Binding-site contacts:
Ligand atom C06 contacts residue LEU82 of chain 1.A at 4.0 Å (hydrophobic).
Ligand atom C10 contacts residue HEM1 of chain 1.B at 3.4 Å.
Ligand atom C05 contacts residue LEU82 of chain 1.A at 4.1 Å (hydrophobic).
Ligand atom C09 contacts residue HEM1 of chain 1.B at 3.6 Å.
Ligand atom C05 contacts residue ALA232 of chain 1.A at 3.5 Å (hydrophobic).
Ligand atom C04 contacts residue PHE166 of chain 1.A at 3.7 Å (hydrophobic).
Ligand atom O13 contacts residue ARG76 of chain 1.A at 2.9 Å (salt-bridge).
Ligand atom O12 contacts residue LEU82 of chain 1.A at 3.6 Å.
Ligand atom C11 contacts residue LEU82 of chain 1.A at 4.0 Å (hydrophobic).
Ligand atom C09 contacts residue ALA232 of chain 1.A at 3.9 Å (hydrophobic).
Ligand atom C02 contacts residue LEU82 of chain 1.A at 4.2 Å (hydrophobic).
Ligand atom C04 contacts residue ALA232 of chain 1.A at 4.0 Å (hydrophobic).
Ligand atom C06 contacts residue ALA232 of chain 1.A at 3.8 Å (hydrophobic).
Ligand atom C11 contacts residue SER79 of chain 1.A at 3.5 Å.
Ligand atom C09 contacts residue LEU82 of chain 1.A at 3.7 Å (hydrophobic).
Ligand atom C01 contacts residue PHE169 of chain 1.A at 3.7 Å (hydrophobic).
Ligand atom O12 contacts residue SER228 of chain 1.A at 2.6 Å (h-bond).
Ligand atom C06 contacts residue PHE166 of chain 1.A at 4.0 Å (hydrophobic).
Ligand atom C10 contacts residue ALA232 of chain 1.A at 3.6 Å (hydrophobic).
Ligand atom O13 contacts residue SER231 of chain 1.A at 3.6 Å.
Ligand atom C07 contacts residue ALA232 of chain 1.A at 4.1 Å (hydrophobic).
Ligand atom C07 contacts residue SER231 of chain 1.A at 3.9 Å.
Ligand atom C06 contacts residue PHE169 of chain 1.A at 3.9 Å (hydrophobic).
Ligand atom C10 contacts residue LEU82 of chain 1.A at 3.8 Å (hydrophobic).
Ligand atom C03 contacts residue PHE282 of chain 1.A at 4.2 Å (hydrophobic).
Ligand atom C08 contacts residue ALA232 of chain 1.A at 4.1 Å (hydrophobic).
Ligand atom C11 contacts residue ARG76 of chain 1.A at 3.9 Å.
Ligand atom O12 contacts residue SER79 of chain 1.A at 2.6 Å (h-bond).
Ligand atom C03 contacts residue HEM1 of chain 1.B at 3.4 Å.
Ligand atom O13 contacts residue SER79 of chain 1.A at 3.9 Å.
Ligand atom C07 contacts residue PHE169 of chain 1.A at 4.2 Å (hydrophobic).
Ligand atom C03 contacts residue VAL279 of chain 1.A at 3.6 Å (hydrophobic).
Ligand atom C01 contacts residue LEU82 of chain 1.A at 4.0 Å (hydrophobic).
Ligand atom C08 contacts residue LEU82 of chain 1.A at 3.6 Å (hydrophobic).
Ligand atom C02 contacts residue HEM1 of chain 1.B at 3.9 Å.
Ligand atom O12 contacts residue ILE81 of chain 1.A at 3.8 Å.
Ligand atom C07 contacts residue LEU82 of chain 1.A at 3.8 Å (hydrophobic).
Ligand atom O13 contacts residue SER228 of chain 1.A at 3.5 Å.
Ligand atom C07 contacts residue ARG76 of chain 1.A at 4.1 Å.
Ligand atom C11 contacts residue SER228 of chain 1.A at 3.4 Å.

The small molecule below binds the protein below.
Small molecule (SMILES): CC(C)Cc1ccc(C(=O)O)cc1

Sequence of chain 1.A:
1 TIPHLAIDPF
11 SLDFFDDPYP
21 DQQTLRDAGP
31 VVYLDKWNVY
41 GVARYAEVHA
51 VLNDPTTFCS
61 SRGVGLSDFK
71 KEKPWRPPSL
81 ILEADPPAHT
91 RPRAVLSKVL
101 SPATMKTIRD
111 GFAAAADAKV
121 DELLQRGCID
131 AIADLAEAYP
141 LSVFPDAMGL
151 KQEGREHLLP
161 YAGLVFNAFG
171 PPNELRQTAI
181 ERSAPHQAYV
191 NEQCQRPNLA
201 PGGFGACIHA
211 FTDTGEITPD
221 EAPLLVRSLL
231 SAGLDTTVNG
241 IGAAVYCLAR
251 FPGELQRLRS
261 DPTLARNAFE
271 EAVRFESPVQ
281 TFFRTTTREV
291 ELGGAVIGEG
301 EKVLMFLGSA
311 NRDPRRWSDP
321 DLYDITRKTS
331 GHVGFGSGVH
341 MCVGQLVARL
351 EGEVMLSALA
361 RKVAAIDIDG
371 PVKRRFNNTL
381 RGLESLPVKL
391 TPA